Binding-site contacts:
Ligand atom O2' contacts residue ASP238 of chain 1.B at 2.4 Å (salt-bridge).
Ligand atom C5 contacts residue ILE204 of chain 1.B at 3.5 Å (hydrophobic).
Ligand atom C2 contacts residue GLU313 of chain 1.B at 3.5 Å.
Ligand atom O6 contacts residue GLY287 of chain 1.B at 3.4 Å.
Ligand atom O2P contacts residue SER203 of chain 1.B at 2.5 Å (h-bond).
Ligand atom C4' contacts residue ASP238 of chain 1.B at 3.6 Å.
Ligand atom C2 contacts residue CYS205 of chain 1.B at 3.5 Å (hydrophobic).
Ligand atom O2P contacts residue SER262 of chain 1.B at 3.2 Å (h-bond).
Ligand atom N7 contacts residue MET288 of chain 1.B at 2.9 Å (h-bond).
Ligand atom O3P contacts residue GLY202 of chain 1.B at 3.7 Å.
Ligand atom O3P contacts residue GLY239 of chain 1.B at 3.6 Å.
Ligand atom O3P contacts residue SER203 of chain 1.B at 3.1 Å (h-bond).
Ligand atom O3' contacts residue ALA73 of chain 1.B at 3.2 Å.
Ligand atom C2 contacts residue 39H1 of chain 1.F at 3.4 Å.
Ligand atom O5' contacts residue GLY239 of chain 1.B at 3.5 Å.
Ligand atom O3P contacts residue GLY240 of chain 1.B at 2.8 Å (h-bond).
Ligand atom N7 contacts residue ILE204 of chain 1.B at 3.5 Å.
Ligand atom N7 contacts residue GLY287 of chain 1.B at 3.5 Å.
Ligand atom P contacts residue SER203 of chain 1.B at 3.7 Å.
Ligand atom C2' contacts residue ASP238 of chain 1.B at 3.7 Å.
Ligand atom C6 contacts residue GLU313 of chain 1.B at 3.8 Å.
Ligand atom C6 contacts residue 39H1 of chain 1.F at 3.7 Å.
Ligand atom O3' contacts residue ASP238 of chain 1.B at 2.8 Å (salt-bridge).
Ligand atom C5 contacts residue MET288 of chain 1.B at 3.6 Å (hydrophobic).
Ligand atom C6 contacts residue GLY289 of chain 1.B at 3.7 Å.
Ligand atom O6 contacts residue GLY314 of chain 1.B at 3.2 Å.
Ligand atom O6 contacts residue MET288 of chain 1.B at 3.1 Å (h-bond).
Ligand atom O5' contacts residue GLY202 of chain 1.B at 3.6 Å.
Ligand atom C3' contacts residue MET75 of chain 1.B at 3.7 Å (hydrophobic).
Ligand atom N1 contacts residue GLU313 of chain 1.B at 2.8 Å (salt-bridge).
Ligand atom C8 contacts residue MET75 of chain 1.B at 3.7 Å (hydrophobic).
Ligand atom O1P contacts residue GLY261 of chain 1.B at 3.1 Å (h-bond).
Ligand atom O1P contacts residue GLY239 of chain 1.B at 3.7 Å.
Ligand atom C3' contacts residue ASP238 of chain 1.B at 3.6 Å.
Ligand atom C4 contacts residue ILE204 of chain 1.B at 3.7 Å (hydrophobic).
Ligand atom C5' contacts residue TYR285 of chain 1.B at 3.4 Å (hydrophobic).
Ligand atom N1 contacts residue 39H1 of chain 1.F at 3.6 Å.
Ligand atom O2P contacts residue TYR285 of chain 1.B at 2.8 Å (h-bond).
Ligand atom C5 contacts residue 39H1 of chain 1.F at 3.7 Å.
Ligand atom O6 contacts residue GLY289 of chain 1.B at 2.7 Å (h-bond).

Sequence of chain 1.B:
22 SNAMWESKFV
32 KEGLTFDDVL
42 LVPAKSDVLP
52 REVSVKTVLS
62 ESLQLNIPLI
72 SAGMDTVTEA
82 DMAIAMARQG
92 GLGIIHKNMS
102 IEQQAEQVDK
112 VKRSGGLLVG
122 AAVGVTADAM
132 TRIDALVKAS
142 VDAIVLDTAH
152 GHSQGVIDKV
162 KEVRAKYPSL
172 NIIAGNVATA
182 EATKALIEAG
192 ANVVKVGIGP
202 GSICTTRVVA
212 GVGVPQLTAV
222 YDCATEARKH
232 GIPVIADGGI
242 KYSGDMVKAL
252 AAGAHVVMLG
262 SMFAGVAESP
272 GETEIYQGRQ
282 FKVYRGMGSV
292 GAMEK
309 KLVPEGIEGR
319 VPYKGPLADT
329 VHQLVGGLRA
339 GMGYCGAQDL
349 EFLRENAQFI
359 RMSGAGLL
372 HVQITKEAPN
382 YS

This small molecule binds to this protein.
Small molecule (SMILES): O=c1[nH]cnc2c1ncn2[C@@H]1O[C@H](COP(=O)(O)O)[C@@H](O)[C@H]1O